Binding-site contacts:
Ligand atom O4 contacts residue ARG67 of chain 1.A at 2.5 Å (salt-bridge).
Ligand atom C6 contacts residue PHE157 of chain 1.A at 4.0 Å (hydrophobic).
Ligand atom C6 contacts residue TYR156 of chain 1.A at 3.9 Å (hydrophobic).
Ligand atom O3 contacts residue ASP66 of chain 1.A at 2.6 Å (salt-bridge).
Ligand atom C1 contacts residue ASP15 of chain 1.A at 3.7 Å.
Ligand atom O2 contacts residue GLU112 of chain 1.A at 2.9 Å (salt-bridge).
Ligand atom O6 contacts residue ARG345 of chain 1.A at 2.4 Å (salt-bridge).
Ligand atom C4 contacts residue TRP341 of chain 1.A at 4.1 Å (hydrophobic).
Ligand atom O1 contacts residue ASP15 of chain 1.A at 3.8 Å.
Ligand atom O3 contacts residue ARG67 of chain 1.A at 3.1 Å (salt-bridge).
Ligand atom C3 contacts residue ARG67 of chain 1.A at 4.1 Å.
Ligand atom O3 contacts residue TRP341 of chain 1.A at 4.1 Å.
Ligand atom C6 contacts residue GLU154 of chain 1.A at 3.3 Å.
Ligand atom C4 contacts residue ARG67 of chain 1.A at 3.7 Å.
Ligand atom O5 contacts residue TYR156 of chain 1.A at 3.3 Å.
Ligand atom O3 contacts residue GLU112 of chain 1.A at 4.0 Å.
Ligand atom O5 contacts residue ASP15 of chain 1.A at 4.1 Å.
Ligand atom O6 contacts residue TYR156 of chain 1.A at 3.7 Å.
Ligand atom O1 contacts residue LYS16 of chain 1.A at 3.4 Å (salt-bridge).
Ligand atom O6 contacts residue PRO155 of chain 1.A at 4.0 Å.
Ligand atom O4 contacts residue TRP63 of chain 1.A at 4.1 Å.
Ligand atom O3 contacts residue ALA64 of chain 1.A at 3.5 Å.
Ligand atom O5 contacts residue TRP231 of chain 1.A at 3.9 Å.
Ligand atom C6 contacts residue ARG345 of chain 1.A at 3.7 Å.
Ligand atom O1 contacts residue TRP63 of chain 1.A at 3.9 Å.
Ligand atom O6 contacts residue GLU154 of chain 1.A at 2.5 Å (salt-bridge).
Ligand atom C3 contacts residue TRP63 of chain 1.A at 3.8 Å (hydrophobic).
Ligand atom O1 contacts residue ASN13 of chain 1.A at 3.3 Å (h-bond).
Ligand atom O2 contacts residue LYS16 of chain 1.A at 2.5 Å (salt-bridge).
Ligand atom C2 contacts residue GLU112 of chain 1.A at 3.3 Å.
Ligand atom O2 contacts residue ASP66 of chain 1.A at 2.9 Å (salt-bridge).
Ligand atom C1 contacts residue LYS16 of chain 1.A at 3.5 Å.
Ligand atom C6 contacts residue PRO155 of chain 1.A at 3.8 Å (hydrophobic).
Ligand atom C3 contacts residue ASP66 of chain 1.A at 3.9 Å.
Ligand atom C1 contacts residue TYR156 of chain 1.A at 3.7 Å (hydrophobic).
Ligand atom C2 contacts residue LYS16 of chain 1.A at 3.5 Å.
Ligand atom O3 contacts residue TRP63 of chain 1.A at 3.5 Å (h-bond).
Ligand atom O2 contacts residue ALA64 of chain 1.A at 3.3 Å.
Ligand atom C2 contacts residue ASP66 of chain 1.A at 3.3 Å.
Ligand atom O2 contacts residue TRP63 of chain 1.A at 3.7 Å.

Sequence of chain 1.A:
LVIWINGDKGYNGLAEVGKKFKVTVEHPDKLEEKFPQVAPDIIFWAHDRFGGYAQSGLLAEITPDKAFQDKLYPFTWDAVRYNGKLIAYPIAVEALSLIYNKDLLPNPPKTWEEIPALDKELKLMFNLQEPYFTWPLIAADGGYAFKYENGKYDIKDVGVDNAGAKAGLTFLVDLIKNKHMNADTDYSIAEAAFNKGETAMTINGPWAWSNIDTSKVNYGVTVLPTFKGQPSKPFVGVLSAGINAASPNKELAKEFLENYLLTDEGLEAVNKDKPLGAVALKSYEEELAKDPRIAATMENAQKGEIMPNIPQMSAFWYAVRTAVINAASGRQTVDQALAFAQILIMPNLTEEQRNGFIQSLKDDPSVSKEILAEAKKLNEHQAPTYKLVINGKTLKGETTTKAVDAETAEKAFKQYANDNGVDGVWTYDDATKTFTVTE

This small molecule binds to this protein.
Small molecule (SMILES): OC[C@H]1O[C@H](O[C@H]2[C@H](O)[C@@H](O)[C@@H](O)O[C@@H]2CO)[C@H](O)[C@@H](O)[C@@H]1O